The small molecule below binds the protein below.
Small molecule (SMILES): CNc1ccnc(Nc2ccc3cc(C)n(-c4cc(-c5c(C)ccn(C)c5=O)cnc4Cl)c3c2)n1

Binding-site contacts:
Ligand atom C3 contacts residue ASN242 of chain 1.A at 3.7 Å.
Ligand atom C9 contacts residue SER270 of chain 1.A at 3.6 Å.
Ligand atom C26 contacts residue ASN242 of chain 1.A at 3.7 Å.
Ligand atom C9 contacts residue SER269 of chain 1.A at 3.5 Å.
Ligand atom N2 contacts residue VAL170 of chain 1.A at 3.8 Å.
Ligand atom CL contacts residue VAL145 of chain 1.A at 3.5 Å.
Ligand atom C29 contacts residue PHE132 of chain 1.A at 3.6 Å (hydrophobic).
Ligand atom C26 contacts residue PHE132 of chain 1.A at 3.6 Å (hydrophobic).
Ligand atom C1 contacts residue VAL170 of chain 1.A at 3.4 Å (hydrophobic).
Ligand atom N27 contacts residue PHE132 of chain 1.A at 3.6 Å.
Ligand atom C15 contacts residue PHE132 of chain 1.A at 3.4 Å (hydrophobic).
Ligand atom C29 contacts residue PHE244 of chain 1.A at 3.7 Å (hydrophobic).
Ligand atom C4 contacts residue ASN242 of chain 1.A at 3.7 Å.
Ligand atom C8 contacts residue VAL241 of chain 1.A at 3.6 Å (hydrophobic).
Ligand atom CL contacts residue SER141 of chain 1.A at 3.7 Å.
Ligand atom C33 contacts residue VAL311 of chain 1.A at 3.5 Å (hydrophobic).
Ligand atom C7 contacts residue VAL268 of chain 1.A at 3.6 Å (hydrophobic).
Ligand atom C28 contacts residue PHE132 of chain 1.A at 3.7 Å (hydrophobic).
Ligand atom N16 contacts residue SER141 of chain 1.A at 2.8 Å (h-bond).
Ligand atom O31 contacts residue ASN242 of chain 1.A at 2.8 Å (h-bond).
Ligand atom C28 contacts residue PHE244 of chain 1.A at 3.5 Å (hydrophobic).
Ligand atom C24 contacts residue LEU144 of chain 1.A at 3.7 Å (hydrophobic).
Ligand atom C1 contacts residue ASP162 of chain 1.A at 3.6 Å.
Ligand atom C20 contacts residue SER165 of chain 1.A at 3.5 Å.
Ligand atom C8 contacts residue ASN242 of chain 1.A at 3.6 Å.
Ligand atom N19 contacts residue ASP162 of chain 1.A at 2.7 Å (salt-bridge).
Ligand atom O31 contacts residue PHE132 of chain 1.A at 3.5 Å.
Ligand atom C20 contacts residue ASP162 of chain 1.A at 3.4 Å.
Ligand atom C8 contacts residue PHE240 of chain 1.A at 3.8 Å (hydrophobic).
Ligand atom C35 contacts residue SER141 of chain 1.A at 3.5 Å.
Ligand atom C13 contacts residue ASN242 of chain 1.A at 3.7 Å.
Ligand atom N19 contacts residue VAL170 of chain 1.A at 3.5 Å.
Ligand atom C15 contacts residue SER141 of chain 1.A at 3.5 Å.
Ligand atom C25 contacts residue PHE132 of chain 1.A at 3.7 Å (hydrophobic).
Ligand atom C24 contacts residue SER312 of chain 1.A at 3.5 Å.
Ligand atom C30 contacts residue PHE132 of chain 1.A at 3.6 Å (hydrophobic).
Ligand atom C17 contacts residue SER141 of chain 1.A at 3.8 Å.
Ligand atom C7 contacts residue VAL241 of chain 1.A at 3.7 Å (hydrophobic).
Ligand atom N2 contacts residue ASP162 of chain 1.A at 3.0 Å (salt-bridge).
Ligand atom N23 contacts residue VAL170 of chain 1.A at 3.6 Å.

Sequence of chain 1.A:
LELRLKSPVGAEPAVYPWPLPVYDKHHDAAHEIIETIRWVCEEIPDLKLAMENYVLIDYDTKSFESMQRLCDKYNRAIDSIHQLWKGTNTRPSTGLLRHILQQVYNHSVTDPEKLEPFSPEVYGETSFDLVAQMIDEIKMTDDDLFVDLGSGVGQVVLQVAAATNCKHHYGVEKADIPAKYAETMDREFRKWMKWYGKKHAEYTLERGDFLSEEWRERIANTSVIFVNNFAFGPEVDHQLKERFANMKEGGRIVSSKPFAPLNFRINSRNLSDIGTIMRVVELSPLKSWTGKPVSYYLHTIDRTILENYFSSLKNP